Binding-site contacts:
Ligand atom C3 contacts residue ASN654 of chain 1.A at 3.8 Å.
Ligand atom C8 contacts residue TYR652 of chain 1.A at 4.0 Å (hydrophobic).
Ligand atom O7 contacts residue ASN654 of chain 1.A at 4.5 Å.
Ligand atom C8 contacts residue ASN654 of chain 1.A at 3.9 Å.
Ligand atom C1 contacts residue ASN654 of chain 1.A at 1.4 Å.
Ligand atom N2 contacts residue ASN654 of chain 1.A at 2.9 Å (h-bond).
Ligand atom C7 contacts residue ASN654 of chain 1.A at 3.6 Å.
Ligand atom O7 contacts residue TYR652 of chain 1.A at 4.2 Å.
Ligand atom O5 contacts residue ASN654 of chain 1.A at 2.4 Å (h-bond).
Ligand atom C5 contacts residue ASN654 of chain 1.A at 3.7 Å.
Ligand atom C2 contacts residue ASN654 of chain 1.A at 2.5 Å.
Ligand atom C4 contacts residue ASN654 of chain 1.A at 4.2 Å.

Sequence of chain 1.A:
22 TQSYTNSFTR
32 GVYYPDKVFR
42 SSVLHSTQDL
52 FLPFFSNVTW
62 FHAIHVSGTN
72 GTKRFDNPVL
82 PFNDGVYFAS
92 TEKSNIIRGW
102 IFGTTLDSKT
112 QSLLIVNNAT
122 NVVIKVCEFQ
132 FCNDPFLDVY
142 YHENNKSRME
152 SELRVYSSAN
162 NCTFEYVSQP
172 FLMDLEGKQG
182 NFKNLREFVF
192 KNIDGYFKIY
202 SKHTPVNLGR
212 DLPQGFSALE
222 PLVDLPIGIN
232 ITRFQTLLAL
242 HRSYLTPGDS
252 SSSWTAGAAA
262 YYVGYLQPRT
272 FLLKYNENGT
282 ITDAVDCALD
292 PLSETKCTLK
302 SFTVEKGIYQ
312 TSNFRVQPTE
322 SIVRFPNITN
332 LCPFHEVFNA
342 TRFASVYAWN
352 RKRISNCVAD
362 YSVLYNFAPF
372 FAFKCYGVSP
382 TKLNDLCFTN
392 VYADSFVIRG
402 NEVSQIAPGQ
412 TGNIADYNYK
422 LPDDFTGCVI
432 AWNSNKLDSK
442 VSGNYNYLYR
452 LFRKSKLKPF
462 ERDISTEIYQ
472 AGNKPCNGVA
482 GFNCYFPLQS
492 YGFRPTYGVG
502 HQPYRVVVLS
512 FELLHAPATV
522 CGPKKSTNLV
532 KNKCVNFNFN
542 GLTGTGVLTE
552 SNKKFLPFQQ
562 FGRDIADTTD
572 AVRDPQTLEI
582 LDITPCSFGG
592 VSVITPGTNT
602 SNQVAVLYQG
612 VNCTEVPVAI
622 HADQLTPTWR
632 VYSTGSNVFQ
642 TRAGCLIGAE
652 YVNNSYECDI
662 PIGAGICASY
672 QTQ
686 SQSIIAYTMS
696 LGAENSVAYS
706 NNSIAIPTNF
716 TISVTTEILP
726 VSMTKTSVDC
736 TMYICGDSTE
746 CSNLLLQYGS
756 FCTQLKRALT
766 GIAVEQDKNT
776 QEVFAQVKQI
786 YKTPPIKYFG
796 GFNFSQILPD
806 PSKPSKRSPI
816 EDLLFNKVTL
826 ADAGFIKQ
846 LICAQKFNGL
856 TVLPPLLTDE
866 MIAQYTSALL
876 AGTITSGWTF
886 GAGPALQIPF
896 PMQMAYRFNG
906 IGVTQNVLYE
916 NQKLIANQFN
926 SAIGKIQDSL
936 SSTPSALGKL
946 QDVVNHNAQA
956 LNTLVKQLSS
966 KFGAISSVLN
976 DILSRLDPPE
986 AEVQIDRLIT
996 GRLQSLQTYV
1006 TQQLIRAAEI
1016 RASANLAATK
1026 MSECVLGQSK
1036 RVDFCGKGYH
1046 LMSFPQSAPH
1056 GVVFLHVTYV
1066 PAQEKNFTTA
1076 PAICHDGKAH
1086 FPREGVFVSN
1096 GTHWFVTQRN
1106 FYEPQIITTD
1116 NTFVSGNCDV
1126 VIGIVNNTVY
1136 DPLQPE

This small molecule binds to this protein.
Small molecule (SMILES): CC(=O)N[C@@H]1[C@@H](O)[C@H](O)[C@@H](CO)O[C@H]1O